This protein binds this small molecule.
Small molecule (SMILES): CC(=O)O[C@H]1C(=O)[C@@]2(C)[C@H]([C@H](OC(=O)c3ccccc3)[C@]3(O)C[C@H](OC(=O)[C@H](O)[C@@H](NC(=O)c4ccccc4)c4ccccc4)C(C)=C1C3(C)C)[C@]1(OC(C)=O)CO[C@@H]1C[C@@H]2O

Binding-site contacts:
Ligand atom C19 contacts residue THR274 of chain 4.C at 3.2 Å.
Ligand atom O06 contacts residue THR274 of chain 4.C at 3.1 Å (h-bond).
Ligand atom C19 contacts residue ARG276 of chain 4.C at 3.9 Å.
Ligand atom C44 contacts residue LEU361 of chain 4.C at 3.8 Å (hydrophobic).
Ligand atom C13 contacts residue HIS227 of chain 4.C at 3.9 Å.
Ligand atom C16 contacts residue PRO272 of chain 4.C at 3.6 Å (hydrophobic).
Ligand atom C15 contacts residue PRO272 of chain 4.C at 3.3 Å (hydrophobic).
Ligand atom C17 contacts residue LEU361 of chain 4.C at 3.9 Å (hydrophobic).
Ligand atom C05 contacts residue HIS227 of chain 4.C at 2.9 Å.
Ligand atom C07 contacts residue HIS227 of chain 4.C at 2.3 Å.
Ligand atom O13 contacts residue GLY360 of chain 4.C at 3.8 Å.
Ligand atom O05 contacts residue LEU361 of chain 4.C at 3.8 Å.
Ligand atom C44 contacts residue GLY360 of chain 4.C at 3.9 Å.
Ligand atom O06 contacts residue LEU215 of chain 4.C at 3.7 Å.
Ligand atom C04 contacts residue HIS227 of chain 4.C at 3.3 Å.
Ligand atom C28 contacts residue PRO358 of chain 4.C at 3.8 Å (hydrophobic).
Ligand atom C41 contacts residue SER234 of chain 4.C at 3.7 Å.
Ligand atom C09 contacts residue HIS227 of chain 4.C at 3.3 Å.
Ligand atom O12 contacts residue GLY360 of chain 4.C at 3.4 Å (h-bond).
Ligand atom C14 contacts residue LEU215 of chain 4.C at 3.8 Å (hydrophobic).
Ligand atom C08 contacts residue LEU228 of chain 4.C at 3.6 Å (hydrophobic).
Ligand atom C40 contacts residue VAL23 of chain 4.C at 3.5 Å (hydrophobic).
Ligand atom O08 contacts residue ARG276 of chain 4.C at 3.3 Å.
Ligand atom O06 contacts residue PRO272 of chain 4.C at 3.6 Å.
Ligand atom C06 contacts residue ASP224 of chain 4.C at 3.4 Å.
Ligand atom O06 contacts residue LEU273 of chain 4.C at 3.6 Å.
Ligand atom C36 contacts residue HIS227 of chain 4.C at 3.7 Å.
Ligand atom O13 contacts residue ARG359 of chain 4.C at 3.1 Å (salt-bridge).
Ligand atom C41 contacts residue VAL23 of chain 4.C at 2.8 Å (hydrophobic).
Ligand atom C06 contacts residue HIS227 of chain 4.C at 2.3 Å.
Ligand atom O07 contacts residue ARG276 of chain 4.C at 3.8 Å.
Ligand atom C40 contacts residue SER234 of chain 4.C at 3.1 Å.
Ligand atom C30 contacts residue HIS227 of chain 4.C at 3.1 Å.
Ligand atom C42 contacts residue VAL23 of chain 4.C at 3.4 Å (hydrophobic).
Ligand atom O14 contacts residue HIS227 of chain 4.C at 2.1 Å (h-bond).
Ligand atom C08 contacts residue HIS227 of chain 4.C at 2.9 Å.
Ligand atom O13 contacts residue PRO358 of chain 4.C at 3.5 Å.
Ligand atom C39 contacts residue ALA231 of chain 4.C at 3.8 Å (hydrophobic).
Ligand atom C31 contacts residue HIS227 of chain 4.C at 3.8 Å.
Ligand atom C14 contacts residue THR274 of chain 4.C at 3.6 Å.

Sequence of chain 4.C:
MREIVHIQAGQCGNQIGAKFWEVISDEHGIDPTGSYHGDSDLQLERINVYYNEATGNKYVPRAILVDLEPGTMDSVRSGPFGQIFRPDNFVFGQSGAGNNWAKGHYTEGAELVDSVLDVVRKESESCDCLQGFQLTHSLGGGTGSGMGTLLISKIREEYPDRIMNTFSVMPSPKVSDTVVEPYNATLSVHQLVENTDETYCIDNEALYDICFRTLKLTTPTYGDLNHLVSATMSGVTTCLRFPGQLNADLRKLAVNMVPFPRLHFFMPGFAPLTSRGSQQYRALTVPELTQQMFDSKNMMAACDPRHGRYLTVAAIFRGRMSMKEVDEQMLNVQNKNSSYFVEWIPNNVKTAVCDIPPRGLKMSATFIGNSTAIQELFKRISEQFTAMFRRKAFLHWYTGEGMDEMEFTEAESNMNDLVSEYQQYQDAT